Sequence of chain 1.A:
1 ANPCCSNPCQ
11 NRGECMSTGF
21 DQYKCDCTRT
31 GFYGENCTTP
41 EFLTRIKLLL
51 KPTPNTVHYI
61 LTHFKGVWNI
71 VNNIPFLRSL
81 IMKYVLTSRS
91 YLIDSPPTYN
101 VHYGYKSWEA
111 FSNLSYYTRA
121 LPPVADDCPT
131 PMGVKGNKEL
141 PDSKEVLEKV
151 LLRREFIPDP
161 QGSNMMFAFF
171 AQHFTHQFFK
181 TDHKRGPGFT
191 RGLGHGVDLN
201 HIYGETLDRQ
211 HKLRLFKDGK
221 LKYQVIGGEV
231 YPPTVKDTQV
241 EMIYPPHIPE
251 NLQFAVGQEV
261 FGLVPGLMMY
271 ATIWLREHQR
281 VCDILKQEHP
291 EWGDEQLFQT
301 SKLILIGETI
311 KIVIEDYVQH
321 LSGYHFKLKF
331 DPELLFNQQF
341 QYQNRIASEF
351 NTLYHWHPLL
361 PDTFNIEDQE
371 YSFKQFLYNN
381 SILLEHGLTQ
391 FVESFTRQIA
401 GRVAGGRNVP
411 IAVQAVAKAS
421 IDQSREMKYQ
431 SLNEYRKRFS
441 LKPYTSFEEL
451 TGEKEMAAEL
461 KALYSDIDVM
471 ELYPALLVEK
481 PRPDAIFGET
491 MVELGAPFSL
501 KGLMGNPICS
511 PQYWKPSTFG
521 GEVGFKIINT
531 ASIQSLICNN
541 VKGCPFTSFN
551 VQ

This small molecule binds to this protein.
Small molecule (SMILES): CC(=O)N[C@@H]1[C@@H](O)[C@H](O)[C@@H](CO)O[C@H]1O

Sequence of chain 1.B:
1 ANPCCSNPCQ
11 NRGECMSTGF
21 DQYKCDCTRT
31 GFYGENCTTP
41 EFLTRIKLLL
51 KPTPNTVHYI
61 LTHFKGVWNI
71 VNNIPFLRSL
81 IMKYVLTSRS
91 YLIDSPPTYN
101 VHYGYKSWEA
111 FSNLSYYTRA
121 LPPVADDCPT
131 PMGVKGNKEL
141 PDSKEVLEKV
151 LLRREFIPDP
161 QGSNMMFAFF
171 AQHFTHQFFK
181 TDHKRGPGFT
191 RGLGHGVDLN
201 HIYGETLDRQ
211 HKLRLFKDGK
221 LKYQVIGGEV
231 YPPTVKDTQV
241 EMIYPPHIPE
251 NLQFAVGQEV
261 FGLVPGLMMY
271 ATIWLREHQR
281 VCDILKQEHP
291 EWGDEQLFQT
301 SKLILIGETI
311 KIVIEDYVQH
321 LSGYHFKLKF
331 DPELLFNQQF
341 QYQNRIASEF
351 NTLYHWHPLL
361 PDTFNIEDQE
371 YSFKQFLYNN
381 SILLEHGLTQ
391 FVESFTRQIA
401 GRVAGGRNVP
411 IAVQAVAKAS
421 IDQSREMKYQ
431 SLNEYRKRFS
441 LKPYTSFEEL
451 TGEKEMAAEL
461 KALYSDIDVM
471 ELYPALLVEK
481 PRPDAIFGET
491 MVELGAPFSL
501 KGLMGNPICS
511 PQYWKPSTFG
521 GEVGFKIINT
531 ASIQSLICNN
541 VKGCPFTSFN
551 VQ

Binding-site contacts:
Ligand atom C2 contacts residue ARG185 of chain 1.A at 4.1 Å.
Ligand atom C1 contacts residue SER115 of chain 1.A at 4.3 Å.
Ligand atom O3 contacts residue ARG185 of chain 1.A at 3.8 Å.
Ligand atom C4 contacts residue LEU207 of chain 1.B at 4.4 Å (hydrophobic).
Ligand atom C8 contacts residue SER115 of chain 1.A at 3.8 Å.
Ligand atom C1 contacts residue ASN113 of chain 1.A at 1.4 Å.
Ligand atom N2 contacts residue SER115 of chain 1.A at 3.5 Å (h-bond).
Ligand atom C2 contacts residue SER115 of chain 1.A at 4.5 Å.
Ligand atom O5 contacts residue GLU109 of chain 1.A at 3.5 Å (salt-bridge).
Ligand atom C2 contacts residue ASN113 of chain 1.A at 2.4 Å.
Ligand atom O6 contacts residue TYR116 of chain 1.A at 4.2 Å.
Ligand atom O7 contacts residue ASN113 of chain 1.A at 3.5 Å (h-bond).
Ligand atom O6 contacts residue LEU207 of chain 1.B at 3.8 Å.
Ligand atom C4 contacts residue ASN113 of chain 1.A at 4.2 Å.
Ligand atom C7 contacts residue ASN113 of chain 1.A at 3.4 Å.
Ligand atom O5 contacts residue TYR116 of chain 1.A at 4.0 Å.
Ligand atom C5 contacts residue ASN113 of chain 1.A at 3.6 Å.
Ligand atom C4 contacts residue ARG185 of chain 1.A at 4.4 Å.
Ligand atom C7 contacts residue SER115 of chain 1.A at 4.1 Å.
Ligand atom N2 contacts residue ARG185 of chain 1.A at 3.8 Å.
Ligand atom C3 contacts residue ASN113 of chain 1.A at 3.8 Å.
Ligand atom N2 contacts residue ASN113 of chain 1.A at 2.9 Å (h-bond).
Ligand atom C8 contacts residue ASN113 of chain 1.A at 4.1 Å.
Ligand atom C1 contacts residue GLU109 of chain 1.A at 3.7 Å.
Ligand atom O5 contacts residue PHE189 of chain 1.A at 4.4 Å.
Ligand atom C6 contacts residue PHE189 of chain 1.A at 4.4 Å (hydrophobic).
Ligand atom C5 contacts residue PHE189 of chain 1.A at 4.1 Å (hydrophobic).
Ligand atom O5 contacts residue ASN113 of chain 1.A at 2.3 Å (h-bond).
Ligand atom C6 contacts residue TYR116 of chain 1.A at 4.1 Å (hydrophobic).
Ligand atom C3 contacts residue ARG185 of chain 1.A at 3.4 Å.
Ligand atom O6 contacts residue GLU109 of chain 1.A at 4.3 Å.
Ligand atom O4 contacts residue ARG185 of chain 1.A at 4.2 Å.